Binding-site contacts:
Ligand atom O3 contacts residue TRP63 of chain 1.B at 3.4 Å (h-bond).
Ligand atom O3 contacts residue ALA64 of chain 1.B at 3.4 Å.
Ligand atom O4 contacts residue TRP341 of chain 1.B at 3.9 Å.
Ligand atom C3 contacts residue TRP63 of chain 1.B at 3.7 Å (hydrophobic).
Ligand atom C1 contacts residue ASP15 of chain 1.B at 3.7 Å.
Ligand atom O3 contacts residue TRP341 of chain 1.B at 3.9 Å.
Ligand atom O1 contacts residue LYS16 of chain 1.B at 3.4 Å (salt-bridge).
Ligand atom O6 contacts residue PRO155 of chain 1.B at 3.4 Å.
Ligand atom O6 contacts residue TRP341 of chain 1.B at 3.1 Å.
Ligand atom C3 contacts residue ASP66 of chain 1.B at 3.4 Å.
Ligand atom O2 contacts residue TRP231 of chain 1.B at 4.0 Å.
Ligand atom O2 contacts residue ALA64 of chain 1.B at 3.4 Å.
Ligand atom O2 contacts residue GLU112 of chain 1.B at 2.7 Å (salt-bridge).
Ligand atom C1 contacts residue TYR156 of chain 1.B at 3.5 Å (hydrophobic).
Ligand atom O2 contacts residue TRP63 of chain 1.B at 3.4 Å (h-bond).
Ligand atom O6 contacts residue GLU154 of chain 1.B at 3.4 Å.
Ligand atom C6 contacts residue PRO155 of chain 1.B at 3.9 Å (hydrophobic).
Ligand atom O5 contacts residue TYR156 of chain 1.B at 3.1 Å.
Ligand atom O1 contacts residue ASP15 of chain 1.B at 3.0 Å (salt-bridge).
Ligand atom C5 contacts residue GLU154 of chain 1.B at 4.0 Å.
Ligand atom C2 contacts residue ASP66 of chain 1.B at 3.2 Å.
Ligand atom C4 contacts residue TRP341 of chain 1.B at 3.6 Å (hydrophobic).
Ligand atom O3 contacts residue ASP66 of chain 1.B at 2.5 Å (salt-bridge).
Ligand atom C4 contacts residue ARG67 of chain 1.B at 4.0 Å.
Ligand atom C2 contacts residue LYS16 of chain 1.B at 3.8 Å.
Ligand atom C2 contacts residue GLU112 of chain 1.B at 3.5 Å.
Ligand atom C2 contacts residue TRP231 of chain 1.B at 4.0 Å (hydrophobic).
Ligand atom O1 contacts residue ASN13 of chain 1.B at 3.9 Å.
Ligand atom O2 contacts residue LYS16 of chain 1.B at 2.6 Å (salt-bridge).
Ligand atom C1 contacts residue LYS16 of chain 1.B at 3.8 Å.
Ligand atom O4 contacts residue ARG67 of chain 1.B at 3.0 Å (salt-bridge).
Ligand atom O3 contacts residue ARG67 of chain 1.B at 3.3 Å (salt-bridge).
Ligand atom C6 contacts residue GLU154 of chain 1.B at 3.2 Å.
Ligand atom C4 contacts residue TYR156 of chain 1.B at 4.0 Å (hydrophobic).
Ligand atom O3 contacts residue GLU112 of chain 1.B at 4.0 Å.
Ligand atom C5 contacts residue TYR156 of chain 1.B at 3.9 Å (hydrophobic).
Ligand atom C1 contacts residue TRP231 of chain 1.B at 4.0 Å (hydrophobic).
Ligand atom C6 contacts residue TYR156 of chain 1.B at 3.6 Å (hydrophobic).
Ligand atom O2 contacts residue ASP66 of chain 1.B at 2.5 Å (salt-bridge).
Ligand atom O6 contacts residue PHE157 of chain 1.B at 3.9 Å.

Sequence of chain 1.B:
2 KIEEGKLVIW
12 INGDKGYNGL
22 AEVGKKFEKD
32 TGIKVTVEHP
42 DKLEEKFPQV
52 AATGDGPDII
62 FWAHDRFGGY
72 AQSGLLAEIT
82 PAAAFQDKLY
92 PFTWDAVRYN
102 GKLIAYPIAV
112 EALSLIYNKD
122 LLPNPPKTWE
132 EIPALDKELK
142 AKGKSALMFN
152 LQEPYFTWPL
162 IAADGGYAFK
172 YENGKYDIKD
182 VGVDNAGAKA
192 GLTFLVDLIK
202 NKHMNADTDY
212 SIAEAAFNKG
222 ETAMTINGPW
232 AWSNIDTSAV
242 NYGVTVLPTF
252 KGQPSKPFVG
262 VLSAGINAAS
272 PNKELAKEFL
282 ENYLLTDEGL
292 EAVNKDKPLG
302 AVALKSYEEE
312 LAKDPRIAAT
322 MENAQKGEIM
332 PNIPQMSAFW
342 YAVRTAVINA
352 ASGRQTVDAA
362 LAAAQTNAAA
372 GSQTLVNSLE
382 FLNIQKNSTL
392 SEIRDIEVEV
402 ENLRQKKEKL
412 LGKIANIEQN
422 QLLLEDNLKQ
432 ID

This protein binds this small molecule.
Small molecule (SMILES): OC[C@H]1O[C@H](O[C@H]2[C@H](O)[C@@H](O)[C@@H](O)O[C@@H]2CO)[C@H](O)[C@@H](O)[C@@H]1O